Sequence of chain 1.C:
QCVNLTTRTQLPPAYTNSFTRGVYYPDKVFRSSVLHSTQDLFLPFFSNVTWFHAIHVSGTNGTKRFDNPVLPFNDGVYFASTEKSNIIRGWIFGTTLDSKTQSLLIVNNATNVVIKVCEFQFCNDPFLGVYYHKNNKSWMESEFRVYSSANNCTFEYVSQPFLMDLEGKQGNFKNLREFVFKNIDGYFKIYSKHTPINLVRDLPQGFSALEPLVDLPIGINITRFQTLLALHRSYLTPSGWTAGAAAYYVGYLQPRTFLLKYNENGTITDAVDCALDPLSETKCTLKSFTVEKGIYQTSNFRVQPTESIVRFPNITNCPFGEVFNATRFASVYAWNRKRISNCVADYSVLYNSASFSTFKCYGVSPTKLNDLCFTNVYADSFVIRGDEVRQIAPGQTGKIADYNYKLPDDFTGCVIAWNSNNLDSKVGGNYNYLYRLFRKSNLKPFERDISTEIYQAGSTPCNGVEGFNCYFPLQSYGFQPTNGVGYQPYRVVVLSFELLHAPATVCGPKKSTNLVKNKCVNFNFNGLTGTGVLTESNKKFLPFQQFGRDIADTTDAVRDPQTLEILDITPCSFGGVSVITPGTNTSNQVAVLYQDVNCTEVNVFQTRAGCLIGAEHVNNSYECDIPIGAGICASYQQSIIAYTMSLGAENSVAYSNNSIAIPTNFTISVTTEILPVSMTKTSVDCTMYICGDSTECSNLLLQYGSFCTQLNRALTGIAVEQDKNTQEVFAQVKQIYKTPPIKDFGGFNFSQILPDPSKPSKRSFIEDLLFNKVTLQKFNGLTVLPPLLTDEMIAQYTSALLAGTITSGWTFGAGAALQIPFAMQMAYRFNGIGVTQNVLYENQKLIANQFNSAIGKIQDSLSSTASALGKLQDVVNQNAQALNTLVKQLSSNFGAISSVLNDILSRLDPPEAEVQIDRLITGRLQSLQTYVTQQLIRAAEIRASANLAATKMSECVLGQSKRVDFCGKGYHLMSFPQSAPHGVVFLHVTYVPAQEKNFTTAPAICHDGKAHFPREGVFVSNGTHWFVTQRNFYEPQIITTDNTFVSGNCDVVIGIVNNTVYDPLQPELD

Binding-site contacts:
Ligand atom C1 contacts residue GLU268 of chain 1.E at 3.8 Å.
Ligand atom C4 contacts residue ASN269 of chain 1.E at 4.0 Å.
Ligand atom C2 contacts residue ASN269 of chain 1.E at 2.5 Å.
Ligand atom O5 contacts residue ASN269 of chain 1.E at 2.4 Å (h-bond).
Ligand atom N2 contacts residue GLU268 of chain 1.E at 3.3 Å (salt-bridge).
Ligand atom O7 contacts residue LYS545 of chain 1.C at 1.3 Å (salt-bridge).
Ligand atom C3 contacts residue ASN269 of chain 1.E at 3.6 Å.
Ligand atom C5 contacts residue ASN269 of chain 1.E at 3.3 Å.
Ligand atom C2 contacts residue GLU268 of chain 1.E at 3.0 Å.
Ligand atom O3 contacts residue GLU268 of chain 1.E at 3.4 Å (salt-bridge).
Ligand atom C7 contacts residue ASN269 of chain 1.E at 4.0 Å.
Ligand atom O3 contacts residue ASN269 of chain 1.E at 4.2 Å.
Ligand atom O6 contacts residue ASN269 of chain 1.E at 4.3 Å.
Ligand atom N2 contacts residue ASN269 of chain 1.E at 3.2 Å (h-bond).
Ligand atom C3 contacts residue GLU268 of chain 1.E at 3.8 Å.
Ligand atom C1 contacts residue ASN269 of chain 1.E at 1.4 Å.
Ligand atom C6 contacts residue ASN269 of chain 1.E at 3.3 Å.
Ligand atom C8 contacts residue LYS545 of chain 1.C at 3.1 Å.
Ligand atom C7 contacts residue LYS545 of chain 1.C at 2.3 Å.
Ligand atom N2 contacts residue LYS545 of chain 1.C at 3.4 Å (salt-bridge).

A protein and the small-molecule ligand that binds it are described below.
Small molecule (SMILES): CC(=O)N[C@H]1[C@H](O[C@H]2[C@H](O)[C@@H](NC(C)=O)CO[C@@H]2CO)O[C@H](CO)[C@@H](O)[C@@H]1O

Sequence of chain 1.E:
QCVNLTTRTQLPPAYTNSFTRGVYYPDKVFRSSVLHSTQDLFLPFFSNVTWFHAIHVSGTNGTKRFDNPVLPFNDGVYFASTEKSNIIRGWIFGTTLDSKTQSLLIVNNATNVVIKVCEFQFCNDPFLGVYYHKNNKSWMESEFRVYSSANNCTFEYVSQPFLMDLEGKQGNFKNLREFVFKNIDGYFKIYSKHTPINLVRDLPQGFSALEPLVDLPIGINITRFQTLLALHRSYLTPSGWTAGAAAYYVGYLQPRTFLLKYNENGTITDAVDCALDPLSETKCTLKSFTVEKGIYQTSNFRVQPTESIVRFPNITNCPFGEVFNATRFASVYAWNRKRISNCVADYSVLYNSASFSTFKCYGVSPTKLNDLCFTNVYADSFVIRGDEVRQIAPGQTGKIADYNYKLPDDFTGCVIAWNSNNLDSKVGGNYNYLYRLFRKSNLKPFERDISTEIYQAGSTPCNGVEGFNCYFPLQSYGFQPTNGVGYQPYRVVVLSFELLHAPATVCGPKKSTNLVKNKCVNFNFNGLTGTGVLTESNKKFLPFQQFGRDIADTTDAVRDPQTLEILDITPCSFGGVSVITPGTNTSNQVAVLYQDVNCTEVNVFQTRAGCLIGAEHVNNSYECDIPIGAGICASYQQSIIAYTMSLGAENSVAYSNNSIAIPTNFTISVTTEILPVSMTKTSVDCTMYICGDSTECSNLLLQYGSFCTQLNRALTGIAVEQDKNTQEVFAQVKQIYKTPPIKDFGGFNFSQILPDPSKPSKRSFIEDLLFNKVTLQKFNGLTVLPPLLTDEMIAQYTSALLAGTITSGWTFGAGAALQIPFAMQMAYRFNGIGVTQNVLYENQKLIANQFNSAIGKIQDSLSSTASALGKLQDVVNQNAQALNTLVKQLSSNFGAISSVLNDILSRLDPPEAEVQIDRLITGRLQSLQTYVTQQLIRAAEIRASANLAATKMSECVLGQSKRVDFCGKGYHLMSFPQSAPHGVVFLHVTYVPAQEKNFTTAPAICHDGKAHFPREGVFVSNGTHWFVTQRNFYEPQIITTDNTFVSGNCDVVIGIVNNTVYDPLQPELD